Sequence of chain 1.G:
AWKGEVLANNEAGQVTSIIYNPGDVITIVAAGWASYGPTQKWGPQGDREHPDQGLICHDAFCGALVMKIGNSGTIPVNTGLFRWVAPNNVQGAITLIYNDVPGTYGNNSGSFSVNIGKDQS

The small molecule below binds the protein below.
Small molecule (SMILES): O=C1C=C/C(=C(/c2ccc(O)c(Cl)c2)c2ccccc2S(=O)(=O)O)C=C1Cl

Binding-site contacts:
Ligand atom OBK contacts residue GLN53 of chain 1.G at 4.4 Å.
Ligand atom CAM contacts residue HIS50 of chain 1.G at 4.4 Å.
Ligand atom CAV contacts residue PRO51 of chain 1.G at 4.4 Å (hydrophobic).
Ligand atom CAP contacts residue GAL1 of chain 1.GA at 2.3 Å.
Ligand atom OBJ contacts residue PRO51 of chain 1.G at 3.9 Å.
Ligand atom CAQ contacts residue GLN53 of chain 1.G at 3.9 Å.
Ligand atom CAP contacts residue HIS50 of chain 1.G at 3.5 Å.
Ligand atom CLA contacts residue GAL1 of chain 1.GA at 4.3 Å.
Ligand atom O1 contacts residue HIS50 of chain 1.G at 3.8 Å.
Ligand atom OBJ contacts residue GLN53 of chain 1.G at 2.9 Å (h-bond).
Ligand atom OBJ contacts residue HIS50 of chain 1.G at 3.4 Å.
Ligand atom CAO contacts residue TYR36 of chain 1.G at 4.5 Å (hydrophobic).
Ligand atom OBL contacts residue GLN53 of chain 1.G at 4.0 Å.
Ligand atom CAR contacts residue GLN53 of chain 1.G at 3.8 Å.
Ligand atom CAN contacts residue HIS50 of chain 1.G at 4.4 Å.
Ligand atom SBA contacts residue PRO51 of chain 1.G at 4.1 Å.
Ligand atom CAO contacts residue HIS50 of chain 1.G at 4.0 Å.
Ligand atom CAQ contacts residue GAL1 of chain 1.GA at 2.6 Å.
Ligand atom CAR contacts residue GAL1 of chain 1.GA at 4.0 Å.
Ligand atom CLA contacts residue TYR36 of chain 1.G at 4.0 Å.
Ligand atom SBA contacts residue GLN53 of chain 1.G at 4.0 Å.
Ligand atom O1 contacts residue TYR36 of chain 1.G at 3.6 Å.
Ligand atom CAR contacts residue HIS50 of chain 1.G at 3.9 Å.
Ligand atom OBK contacts residue PRO51 of chain 1.G at 3.1 Å.
Ligand atom CAQ contacts residue HIS50 of chain 1.G at 3.4 Å.
Ligand atom CAP contacts residue TYR36 of chain 1.G at 4.3 Å (hydrophobic).
Ligand atom CLA contacts residue PRO38 of chain 1.G at 3.3 Å.
Ligand atom CAO contacts residue GAL1 of chain 1.GA at 3.6 Å.
Ligand atom O1 contacts residue GAL1 of chain 1.GA at 1.4 Å.